The protein below binds the small molecule below.
Small molecule (SMILES): CCCC[C@H](NC(=O)[C@H]1CCCCN1C(=O)[C@H](CCCN=C(N)N)NS(=O)(=O)c1ccc(C(C)(C)C)cc1)C(=O)NCCCCCCCCCCCC(=O)N[C@@H](CC(=O)O)C(=O)N[C@@H](Cc1ccc(O)cc1)C(=O)N[C@@H](CCC(=O)O)C(=O)N1CCC[C@H]1C(=O)N[C@H](C(=O)N1CCC[C@H]1C(=O)N[C@@H](CCC(=O)O)C(=O)N[C@@H](CCC(=O)O)C(=O)N[C@@H](C)C(=O)N[C@@H](C)C(=O)O)[C@@H](C)CC

Binding-site contacts:
Ligand atom NE contacts residue ALA232 of chain 1.A at 3.5 Å (h-bond).
Ligand atom OD1 contacts residue ARG100 of chain 1.A at 2.8 Å (salt-bridge).
Ligand atom NE contacts residue GLY262 of chain 1.A at 3.2 Å (h-bond).
Ligand atom O contacts residue TRP259 of chain 1.A at 3.3 Å.
Ligand atom O contacts residue THR101 of chain 1.A at 3.3 Å.
Ligand atom C3 contacts residue LEU58 of chain 1.A at 3.0 Å (hydrophobic).
Ligand atom O contacts residue GLU234 of chain 1.A at 3.3 Å.
Ligand atom O contacts residue LEU92 of chain 1.A at 3.3 Å.
Ligand atom CB contacts residue TRP82 of chain 1.A at 3.5 Å (hydrophobic).
Ligand atom OE1 contacts residue TYR103 of chain 1.A at 3.6 Å.
Ligand atom OE2 contacts residue TYR103 of chain 1.A at 3.5 Å (h-bond).
Ligand atom S contacts residue GLY260 of chain 1.A at 3.5 Å (h-bond).
Ligand atom OH contacts residue LEU58 of chain 1.A at 3.1 Å.
Ligand atom NH2 contacts residue ALA232 of chain 1.A at 3.6 Å.
Ligand atom OE2 contacts residue ARG102 of chain 1.A at 3.6 Å.
Ligand atom OH contacts residue ARG100 of chain 1.A at 3.3 Å (salt-bridge).
Ligand atom N contacts residue GLN56 of chain 1.A at 3.3 Å (h-bond).
Ligand atom CE1 contacts residue GLY260 of chain 1.A at 3.2 Å.
Ligand atom NH2 contacts residue ASP231 of chain 1.A at 3.0 Å (salt-bridge).
Ligand atom CD contacts residue GLY262 of chain 1.A at 3.6 Å.
Ligand atom CD contacts residue LEU59 of chain 1.A at 3.6 Å (hydrophobic).
Ligand atom N contacts residue GLY260 of chain 1.A at 2.7 Å (h-bond).
Ligand atom CB contacts residue MET112 of chain 1.A at 3.3 Å (hydrophobic).
Ligand atom CA contacts residue GLN56 of chain 1.A at 3.5 Å.
Ligand atom N contacts residue TRP82 of chain 1.A at 3.6 Å.
Ligand atom C3 contacts residue TRP259 of chain 1.A at 3.5 Å (hydrophobic).
Ligand atom CG contacts residue GLY260 of chain 1.A at 3.4 Å.
Ligand atom CD2 contacts residue ARG100 of chain 1.A at 3.5 Å.
Ligand atom CG2 contacts residue ILE110 of chain 1.A at 3.4 Å (hydrophobic).
Ligand atom CD contacts residue LEU128 of chain 1.A at 3.6 Å (hydrophobic).
Ligand atom CE2 contacts residue ARG100 of chain 1.A at 3.2 Å.
Ligand atom CB contacts residue ILE110 of chain 1.A at 3.6 Å (hydrophobic).
Ligand atom N contacts residue THR101 of chain 1.A at 3.0 Å (h-bond).
Ligand atom CZ contacts residue ARG100 of chain 1.A at 3.5 Å.
Ligand atom CB contacts residue THR101 of chain 1.A at 3.3 Å.
Ligand atom CB contacts residue GLU234 of chain 1.A at 3.3 Å.
Ligand atom CZ contacts residue LEU58 of chain 1.A at 3.5 Å (hydrophobic).
Ligand atom CD contacts residue HIS75 of chain 1.A at 3.6 Å.
Ligand atom CE contacts residue HIS75 of chain 1.A at 3.5 Å.
Ligand atom O contacts residue GLY260 of chain 1.A at 3.1 Å (h-bond).

Sequence of chain 1.A:
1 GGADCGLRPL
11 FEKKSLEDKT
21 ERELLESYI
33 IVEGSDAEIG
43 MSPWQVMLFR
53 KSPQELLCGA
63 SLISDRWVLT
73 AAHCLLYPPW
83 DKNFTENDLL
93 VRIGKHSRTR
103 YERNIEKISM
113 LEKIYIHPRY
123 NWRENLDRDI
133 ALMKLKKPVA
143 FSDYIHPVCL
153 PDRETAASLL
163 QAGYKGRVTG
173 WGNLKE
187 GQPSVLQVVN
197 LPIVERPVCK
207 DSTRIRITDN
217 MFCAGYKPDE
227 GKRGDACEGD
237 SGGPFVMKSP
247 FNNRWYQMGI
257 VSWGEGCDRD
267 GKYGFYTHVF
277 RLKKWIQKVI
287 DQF